Sequence of chain 1.K:
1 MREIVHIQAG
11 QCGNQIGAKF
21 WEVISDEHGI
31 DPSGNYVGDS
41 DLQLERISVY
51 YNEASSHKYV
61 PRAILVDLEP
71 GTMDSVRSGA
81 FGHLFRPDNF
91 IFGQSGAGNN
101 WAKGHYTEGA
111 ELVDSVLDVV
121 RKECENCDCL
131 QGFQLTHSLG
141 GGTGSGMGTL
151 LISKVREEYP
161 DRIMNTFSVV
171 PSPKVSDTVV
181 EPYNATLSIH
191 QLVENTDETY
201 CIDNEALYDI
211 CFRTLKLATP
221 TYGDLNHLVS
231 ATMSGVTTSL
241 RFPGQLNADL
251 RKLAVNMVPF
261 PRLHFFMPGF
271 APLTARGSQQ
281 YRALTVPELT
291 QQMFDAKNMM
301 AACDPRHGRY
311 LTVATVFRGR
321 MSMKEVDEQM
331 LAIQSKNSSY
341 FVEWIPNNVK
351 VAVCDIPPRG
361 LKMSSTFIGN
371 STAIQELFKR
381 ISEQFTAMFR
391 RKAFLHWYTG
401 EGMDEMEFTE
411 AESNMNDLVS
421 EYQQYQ

Binding-site contacts:
Ligand atom O3G contacts residue GLY98 of chain 1.K at 2.8 Å (h-bond).
Ligand atom N3 contacts residue TYR222 of chain 1.K at 3.7 Å.
Ligand atom O4' contacts residue SER138 of chain 1.K at 3.2 Å (h-bond).
Ligand atom C6 contacts residue TYR222 of chain 1.K at 3.1 Å (hydrophobic).
Ligand atom O2G contacts residue MG1 of chain 1.HA at 2.6 Å.
Ligand atom N2 contacts residue ASN226 of chain 1.K at 3.6 Å.
Ligand atom O3G contacts residue ALA97 of chain 1.K at 3.3 Å.
Ligand atom O5' contacts residue SER138 of chain 1.K at 3.3 Å (h-bond).
Ligand atom O2B contacts residue GLY141 of chain 1.K at 3.5 Å.
Ligand atom N7 contacts residue TYR222 of chain 1.K at 3.7 Å.
Ligand atom O1B contacts residue GLN11 of chain 1.K at 3.5 Å (h-bond).
Ligand atom O3B contacts residue GLY142 of chain 1.K at 3.0 Å (h-bond).
Ligand atom C5 contacts residue TYR222 of chain 1.K at 3.3 Å (hydrophobic).
Ligand atom O3B contacts residue GLY141 of chain 1.K at 3.7 Å.
Ligand atom N1 contacts residue TYR222 of chain 1.K at 3.3 Å.
Ligand atom C8 contacts residue TYR222 of chain 1.K at 3.7 Å (hydrophobic).
Ligand atom C3A contacts residue MG1 of chain 1.HA at 3.4 Å.
Ligand atom N9 contacts residue TYR222 of chain 1.K at 3.6 Å (h-bond).
Ligand atom N3 contacts residue ASN204 of chain 1.K at 3.4 Å (h-bond).
Ligand atom N2 contacts residue ASN204 of chain 1.K at 3.1 Å (h-bond).
Ligand atom O2B contacts residue GLY144 of chain 1.K at 3.2 Å (h-bond).
Ligand atom O2A contacts residue CYS12 of chain 1.K at 3.3 Å (h-bond).
Ligand atom O3' contacts residue GLU181 of chain 1.K at 3.5 Å (salt-bridge).
Ligand atom C4 contacts residue TYR222 of chain 1.K at 3.6 Å (hydrophobic).
Ligand atom O1B contacts residue GLY10 of chain 1.K at 3.6 Å.
Ligand atom O1A contacts residue GLN11 of chain 1.K at 3.4 Å.
Ligand atom C2 contacts residue TYR222 of chain 1.K at 3.5 Å (hydrophobic).
Ligand atom O3' contacts residue ASP177 of chain 1.K at 3.6 Å.
Ligand atom N2 contacts residue VAL169 of chain 1.K at 3.7 Å.
Ligand atom O2A contacts residue GLN11 of chain 1.K at 2.8 Å (h-bond).
Ligand atom O6 contacts residue GLN15 of chain 1.K at 3.1 Å (h-bond).
Ligand atom O1B contacts residue MG1 of chain 1.HA at 3.0 Å.
Ligand atom O6 contacts residue ASN226 of chain 1.K at 3.3 Å (h-bond).
Ligand atom N1 contacts residue ASN226 of chain 1.K at 3.0 Å (h-bond).
Ligand atom O6 contacts residue TYR222 of chain 1.K at 3.2 Å.
Ligand atom C2 contacts residue ASN204 of chain 1.K at 3.6 Å.
Ligand atom PB contacts residue MG1 of chain 1.HA at 3.7 Å.
Ligand atom O3B contacts residue THR143 of chain 1.K at 3.1 Å (h-bond).
Ligand atom O1G contacts residue ASN99 of chain 1.K at 2.7 Å (h-bond).
Ligand atom O3G contacts residue ASN99 of chain 1.K at 3.0 Å (h-bond).

This protein binds this small molecule.
Small molecule (SMILES): Nc1nc2c(ncn2[C@@H]2O[C@H](CO[P](=O)(O)C[P](=O)(O)OP(=O)(O)O)[C@@H](O)[C@H]2O)c(=O)[nH]1